Sequence of chain 1.A:
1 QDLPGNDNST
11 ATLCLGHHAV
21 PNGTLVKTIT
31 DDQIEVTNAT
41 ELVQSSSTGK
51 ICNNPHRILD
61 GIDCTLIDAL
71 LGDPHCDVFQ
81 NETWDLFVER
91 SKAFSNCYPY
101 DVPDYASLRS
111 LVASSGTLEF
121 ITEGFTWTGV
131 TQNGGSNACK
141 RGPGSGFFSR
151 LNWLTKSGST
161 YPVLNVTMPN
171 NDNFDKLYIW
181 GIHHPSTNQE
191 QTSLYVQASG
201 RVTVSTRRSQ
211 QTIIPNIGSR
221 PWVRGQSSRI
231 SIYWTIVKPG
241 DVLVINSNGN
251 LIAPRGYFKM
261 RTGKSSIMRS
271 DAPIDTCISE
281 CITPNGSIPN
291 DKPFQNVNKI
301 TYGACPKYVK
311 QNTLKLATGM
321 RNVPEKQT

The small molecule below binds the protein below.
Small molecule (SMILES): CC(=O)N[C@H]1[C@H](O[C@H]2[C@H](O)[C@@H](NC(C)=O)CO[C@@H]2CO)O[C@H](CO)[C@@H](O[C@@H]2O[C@H](CO)[C@@H](O)[C@H](O)[C@@H]2O)[C@@H]1O

Sequence of chain 1.C:
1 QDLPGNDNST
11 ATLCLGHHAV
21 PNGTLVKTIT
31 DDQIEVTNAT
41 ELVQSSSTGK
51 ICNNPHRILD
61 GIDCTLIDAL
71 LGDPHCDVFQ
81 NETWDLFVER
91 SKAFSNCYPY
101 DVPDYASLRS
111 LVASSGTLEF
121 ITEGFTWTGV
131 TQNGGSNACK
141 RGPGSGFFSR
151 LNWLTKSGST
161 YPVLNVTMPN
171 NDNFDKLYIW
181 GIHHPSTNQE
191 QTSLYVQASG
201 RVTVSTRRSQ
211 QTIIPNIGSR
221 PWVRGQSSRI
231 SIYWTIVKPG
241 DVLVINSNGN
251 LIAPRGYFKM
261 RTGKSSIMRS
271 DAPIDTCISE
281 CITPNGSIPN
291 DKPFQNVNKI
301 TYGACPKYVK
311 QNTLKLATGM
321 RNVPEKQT

Binding-site contacts:
Ligand atom C7 contacts residue ASN165 of chain 1.C at 3.6 Å.
Ligand atom N2 contacts residue SER219 of chain 1.A at 3.1 Å (h-bond).
Ligand atom C1 contacts residue ASN165 of chain 1.C at 1.5 Å.
Ligand atom C2 contacts residue ASN165 of chain 1.C at 2.5 Å.
Ligand atom C5 contacts residue THR167 of chain 1.C at 4.0 Å.
Ligand atom O4 contacts residue TRP222 of chain 1.A at 4.4 Å.
Ligand atom O5 contacts residue TRP222 of chain 1.A at 4.1 Å.
Ligand atom C6 contacts residue TRP222 of chain 1.A at 3.9 Å (hydrophobic).
Ligand atom C7 contacts residue TRP222 of chain 1.A at 4.1 Å (hydrophobic).
Ligand atom O3 contacts residue TRP222 of chain 1.A at 3.5 Å.
Ligand atom O6 contacts residue THR167 of chain 1.C at 4.4 Å.
Ligand atom C6 contacts residue THR167 of chain 1.C at 3.4 Å.
Ligand atom C3 contacts residue TRP222 of chain 1.A at 4.2 Å (hydrophobic).
Ligand atom C2 contacts residue SER219 of chain 1.A at 4.0 Å.
Ligand atom C8 contacts residue THR187 of chain 1.A at 4.2 Å.
Ligand atom N2 contacts residue ASN165 of chain 1.C at 3.0 Å (h-bond).
Ligand atom C8 contacts residue SER219 of chain 1.A at 3.5 Å.
Ligand atom C7 contacts residue PRO221 of chain 1.A at 4.4 Å (hydrophobic).
Ligand atom C1 contacts residue TRP222 of chain 1.A at 3.7 Å (hydrophobic).
Ligand atom C8 contacts residue VAL242 of chain 1.C at 4.0 Å (hydrophobic).
Ligand atom C4 contacts residue ASN165 of chain 1.C at 4.2 Å.
Ligand atom O7 contacts residue PRO221 of chain 1.A at 3.4 Å.
Ligand atom C5 contacts residue TRP222 of chain 1.A at 4.4 Å (hydrophobic).
Ligand atom C7 contacts residue SER219 of chain 1.A at 3.6 Å.
Ligand atom O7 contacts residue TRP222 of chain 1.A at 2.9 Å (h-bond).
Ligand atom O5 contacts residue THR167 of chain 1.C at 4.4 Å.
Ligand atom C8 contacts residue THR167 of chain 1.C at 4.1 Å.
Ligand atom C3 contacts residue TRP222 of chain 1.A at 4.5 Å (hydrophobic).
Ligand atom C3 contacts residue ASN165 of chain 1.C at 3.8 Å.
Ligand atom O5 contacts residue TRP222 of chain 1.A at 4.3 Å.
Ligand atom O5 contacts residue ASN165 of chain 1.C at 2.3 Å (h-bond).
Ligand atom C2 contacts residue TRP222 of chain 1.A at 4.0 Å (hydrophobic).
Ligand atom C5 contacts residue ASN165 of chain 1.C at 3.6 Å.
Ligand atom C1 contacts residue SER219 of chain 1.A at 4.0 Å.
Ligand atom O7 contacts residue ASN165 of chain 1.C at 3.6 Å (h-bond).
Ligand atom C3 contacts residue SER219 of chain 1.A at 4.4 Å.
Ligand atom C4 contacts residue TRP222 of chain 1.A at 3.9 Å (hydrophobic).
Ligand atom C5 contacts residue TRP222 of chain 1.A at 4.0 Å (hydrophobic).